The protein below binds the small molecule below.
Small molecule (SMILES): CC(=O)N[C@H]1[C@H](O[C@H]2[C@H](O)[C@@H](NC(C)=O)CO[C@@H]2CO)O[C@H](CO)[C@@H](O)[C@@H]1O

Sequence of chain 1.A:
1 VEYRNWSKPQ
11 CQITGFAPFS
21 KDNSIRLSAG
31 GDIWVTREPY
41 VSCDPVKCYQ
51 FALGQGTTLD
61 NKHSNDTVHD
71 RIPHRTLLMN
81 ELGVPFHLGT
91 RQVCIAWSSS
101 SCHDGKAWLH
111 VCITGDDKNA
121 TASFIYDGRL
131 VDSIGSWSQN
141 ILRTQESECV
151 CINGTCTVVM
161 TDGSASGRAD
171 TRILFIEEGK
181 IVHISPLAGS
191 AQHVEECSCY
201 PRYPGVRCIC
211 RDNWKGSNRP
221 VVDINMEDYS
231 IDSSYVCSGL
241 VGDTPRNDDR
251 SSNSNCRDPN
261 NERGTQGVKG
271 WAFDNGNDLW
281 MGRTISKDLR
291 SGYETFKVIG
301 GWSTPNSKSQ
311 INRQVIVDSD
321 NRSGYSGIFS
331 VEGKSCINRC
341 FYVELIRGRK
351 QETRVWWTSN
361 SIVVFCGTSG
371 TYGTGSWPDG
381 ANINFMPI

Binding-site contacts:
Ligand atom C8 contacts residue TYR203 of chain 1.A at 3.1 Å (hydrophobic).
Ligand atom C2 contacts residue ASN5 of chain 1.A at 2.4 Å.
Ligand atom O7 contacts residue ASN153 of chain 1.A at 4.2 Å.
Ligand atom C1 contacts residue ASN5 of chain 1.A at 1.4 Å.
Ligand atom C6 contacts residue GLU2 of chain 1.A at 3.8 Å.
Ligand atom O7 contacts residue TYR203 of chain 1.A at 3.8 Å.
Ligand atom O6 contacts residue GLU2 of chain 1.A at 2.7 Å (salt-bridge).
Ligand atom C7 contacts residue NAG1 of chain 1.F at 3.6 Å.
Ligand atom C8 contacts residue NAG1 of chain 1.F at 3.7 Å.
Ligand atom N2 contacts residue SER7 of chain 1.A at 3.3 Å (h-bond).
Ligand atom C7 contacts residue ASN5 of chain 1.A at 3.1 Å.
Ligand atom C1 contacts residue SER7 of chain 1.A at 3.5 Å.
Ligand atom O3 contacts residue NAG1 of chain 1.F at 4.2 Å.
Ligand atom C7 contacts residue NAG1 of chain 1.E at 4.4 Å.
Ligand atom O7 contacts residue NAG1 of chain 1.F at 3.7 Å.
Ligand atom C7 contacts residue TYR203 of chain 1.A at 3.9 Å (hydrophobic).
Ligand atom C7 contacts residue SER7 of chain 1.A at 3.6 Å.
Ligand atom C4 contacts residue ASN5 of chain 1.A at 4.2 Å.
Ligand atom O7 contacts residue ASN5 of chain 1.A at 2.9 Å (h-bond).
Ligand atom C5 contacts residue ASN5 of chain 1.A at 3.6 Å.
Ligand atom C8 contacts residue SER7 of chain 1.A at 3.7 Å.
Ligand atom O7 contacts residue SER7 of chain 1.A at 4.3 Å.
Ligand atom N2 contacts residue NAG1 of chain 1.F at 4.0 Å.
Ligand atom O7 contacts residue NAG1 of chain 1.E at 3.4 Å.
Ligand atom C2 contacts residue SER7 of chain 1.A at 4.0 Å.
Ligand atom C3 contacts residue ASN5 of chain 1.A at 3.8 Å.
Ligand atom N2 contacts residue ASN5 of chain 1.A at 3.0 Å (h-bond).
Ligand atom C8 contacts residue ASN5 of chain 1.A at 4.4 Å.
Ligand atom O5 contacts residue ASN5 of chain 1.A at 2.3 Å (h-bond).